Sequence of chain 1.A:
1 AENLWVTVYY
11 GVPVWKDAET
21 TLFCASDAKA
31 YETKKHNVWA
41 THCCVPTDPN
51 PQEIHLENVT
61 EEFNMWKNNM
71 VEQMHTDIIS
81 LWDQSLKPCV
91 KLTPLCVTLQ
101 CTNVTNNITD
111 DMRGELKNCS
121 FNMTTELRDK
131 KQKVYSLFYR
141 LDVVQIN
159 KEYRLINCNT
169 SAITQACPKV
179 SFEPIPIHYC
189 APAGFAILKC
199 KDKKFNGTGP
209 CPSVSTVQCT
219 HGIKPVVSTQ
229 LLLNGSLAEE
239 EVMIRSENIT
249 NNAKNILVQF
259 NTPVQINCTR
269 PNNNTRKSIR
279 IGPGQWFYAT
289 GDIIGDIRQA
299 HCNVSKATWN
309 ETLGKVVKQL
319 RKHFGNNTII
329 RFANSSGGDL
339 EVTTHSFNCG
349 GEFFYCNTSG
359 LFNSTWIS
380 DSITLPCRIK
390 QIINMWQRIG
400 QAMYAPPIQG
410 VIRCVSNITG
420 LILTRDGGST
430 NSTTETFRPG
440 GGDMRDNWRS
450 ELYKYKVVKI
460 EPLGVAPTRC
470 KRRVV

This protein binds this small molecule.
Small molecule (SMILES): CC(=O)N[C@H]1[C@H](O[C@H]2[C@H](O)[C@@H](NC(C)=O)CO[C@@H]2CO)O[C@H](CO)[C@@H](O)[C@@H]1O

Binding-site contacts:
Ligand atom O5 contacts residue ASN355 of chain 1.A at 2.4 Å (h-bond).
Ligand atom C1 contacts residue ASN355 of chain 1.A at 1.5 Å.
Ligand atom O7 contacts residue ASN355 of chain 1.A at 4.2 Å.
Ligand atom C6 contacts residue SER357 of chain 1.A at 3.9 Å.
Ligand atom O3 contacts residue NAG2 of chain 1.EA at 3.9 Å.
Ligand atom C8 contacts residue NAG1 of chain 1.EA at 3.7 Å.
Ligand atom N2 contacts residue ASN355 of chain 1.A at 3.0 Å (h-bond).
Ligand atom O7 contacts residue NAG2 of chain 1.EA at 3.0 Å (h-bond).
Ligand atom C6 contacts residue NAG1 of chain 1.BA at 3.8 Å.
Ligand atom O5 contacts residue SER357 of chain 1.A at 3.1 Å (h-bond).
Ligand atom O3 contacts residue NAG1 of chain 1.EA at 4.3 Å.
Ligand atom C8 contacts residue NAG1 of chain 1.BA at 3.5 Å.
Ligand atom C4 contacts residue ASN355 of chain 1.A at 4.3 Å.
Ligand atom C3 contacts residue ASN355 of chain 1.A at 3.9 Å.
Ligand atom C5 contacts residue NAG1 of chain 1.BA at 4.3 Å.
Ligand atom C7 contacts residue ASN355 of chain 1.A at 3.8 Å.
Ligand atom O7 contacts residue NAG1 of chain 1.EA at 3.6 Å.
Ligand atom C1 contacts residue SER357 of chain 1.A at 3.4 Å.
Ligand atom C2 contacts residue NAG1 of chain 1.EA at 4.0 Å.
Ligand atom C7 contacts residue NAG1 of chain 1.EA at 3.8 Å.
Ligand atom C7 contacts residue NAG2 of chain 1.EA at 4.2 Å.
Ligand atom C2 contacts residue ASN355 of chain 1.A at 2.5 Å.
Ligand atom C5 contacts residue ASN355 of chain 1.A at 3.8 Å.
Ligand atom N2 contacts residue NAG1 of chain 1.EA at 3.0 Å (h-bond).
Ligand atom C5 contacts residue SER357 of chain 1.A at 3.4 Å.
Ligand atom C1 contacts residue NAG1 of chain 1.EA at 3.9 Å.
Ligand atom C3 contacts residue NAG1 of chain 1.EA at 4.3 Å.